Sequence of chain 2.A:
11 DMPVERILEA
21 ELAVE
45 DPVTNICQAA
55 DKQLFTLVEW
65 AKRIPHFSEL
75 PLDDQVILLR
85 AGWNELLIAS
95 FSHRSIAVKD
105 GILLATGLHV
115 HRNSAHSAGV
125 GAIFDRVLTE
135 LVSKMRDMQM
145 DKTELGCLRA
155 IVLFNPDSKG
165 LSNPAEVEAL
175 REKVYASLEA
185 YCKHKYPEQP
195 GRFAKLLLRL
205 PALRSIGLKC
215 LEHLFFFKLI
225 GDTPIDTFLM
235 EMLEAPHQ

Binding-site contacts:
Ligand atom C2 contacts residue CYS214 of chain 2.A at 3.9 Å (hydrophobic).
Ligand atom C5 contacts residue CYS214 of chain 2.A at 3.9 Å (hydrophobic).
Ligand atom C8 contacts residue CYS214 of chain 2.A at 3.9 Å (hydrophobic).
Ligand atom C13 contacts residue PHE95 of chain 2.A at 3.6 Å (hydrophobic).
Ligand atom C19 contacts residue ALA54 of chain 2.A at 3.9 Å (hydrophobic).
Ligand atom O2 contacts residue ARG98 of chain 2.A at 2.9 Å (salt-bridge).
Ligand atom C20 contacts residue ALA54 of chain 2.A at 3.7 Å (hydrophobic).
Ligand atom O3 contacts residue ARG98 of chain 2.A at 3.7 Å.
Ligand atom C25 contacts residue LEU218 of chain 2.A at 3.5 Å (hydrophobic).
Ligand atom C23 contacts residue ILE50 of chain 2.A at 3.6 Å (hydrophobic).
Ligand atom C25 contacts residue CYS214 of chain 2.A at 3.8 Å (hydrophobic).
Ligand atom C26 contacts residue LEU233 of chain 2.A at 3.9 Å (hydrophobic).
Ligand atom O2 contacts residue GLN57 of chain 2.A at 3.3 Å.
Ligand atom C14 contacts residue CYS214 of chain 2.A at 3.9 Å (hydrophobic).
Ligand atom C10 contacts residue ILE127 of chain 2.A at 3.7 Å (hydrophobic).
Ligand atom O2 contacts residue ALA109 of chain 2.A at 3.4 Å.
Ligand atom O3 contacts residue ALA53 of chain 2.A at 3.4 Å.
Ligand atom C3 contacts residue CYS214 of chain 2.A at 3.9 Å (hydrophobic).
Ligand atom C18 contacts residue CYS214 of chain 2.A at 3.8 Å (hydrophobic).
Ligand atom C14 contacts residue VAL131 of chain 2.A at 3.6 Å (hydrophobic).
Ligand atom C24 contacts residue ALA109 of chain 2.A at 3.6 Å (hydrophobic).
Ligand atom C7 contacts residue CYS214 of chain 2.A at 3.7 Å (hydrophobic).
Ligand atom C21 contacts residue PHE95 of chain 2.A at 3.7 Å (hydrophobic).
Ligand atom C12 contacts residue CYS51 of chain 2.A at 3.8 Å (hydrophobic).
Ligand atom C18 contacts residue ASN88 of chain 2.A at 3.7 Å.
Ligand atom C24 contacts residue ARG98 of chain 2.A at 3.6 Å.
Ligand atom O1 contacts residue CYS214 of chain 2.A at 3.9 Å.
Ligand atom C19 contacts residue PHE95 of chain 2.A at 3.5 Å (hydrophobic).
Ligand atom C24 contacts residue GLN57 of chain 2.A at 3.8 Å.
Ligand atom C13 contacts residue ILE106 of chain 2.A at 3.7 Å (hydrophobic).
Ligand atom O2 contacts residue PHE95 of chain 2.A at 3.9 Å.
Ligand atom C18 contacts residue ILE92 of chain 2.A at 3.8 Å (hydrophobic).
Ligand atom O3 contacts residue LEU108 of chain 2.A at 3.3 Å.
Ligand atom C20 contacts residue PHE95 of chain 2.A at 3.6 Å (hydrophobic).
Ligand atom C1 contacts residue CYS214 of chain 2.A at 3.8 Å (hydrophobic).
Ligand atom C26 contacts residue ALA54 of chain 2.A at 3.4 Å (hydrophobic).
Ligand atom C16 contacts residue HIS217 of chain 2.A at 3.6 Å.
Ligand atom O3 contacts residue ALA109 of chain 2.A at 2.7 Å (h-bond).
Ligand atom C23 contacts residue ALA53 of chain 2.A at 3.7 Å (hydrophobic).
Ligand atom C22 contacts residue PHE95 of chain 2.A at 3.7 Å (hydrophobic).

This small molecule binds to this protein.
Small molecule (SMILES): CCCOc1cc2c(cc1/C(C)=C\C=C\C(C)=C\C(=O)O)C(C)(C)CCC2(C)C